Sequence of chain 1.B:
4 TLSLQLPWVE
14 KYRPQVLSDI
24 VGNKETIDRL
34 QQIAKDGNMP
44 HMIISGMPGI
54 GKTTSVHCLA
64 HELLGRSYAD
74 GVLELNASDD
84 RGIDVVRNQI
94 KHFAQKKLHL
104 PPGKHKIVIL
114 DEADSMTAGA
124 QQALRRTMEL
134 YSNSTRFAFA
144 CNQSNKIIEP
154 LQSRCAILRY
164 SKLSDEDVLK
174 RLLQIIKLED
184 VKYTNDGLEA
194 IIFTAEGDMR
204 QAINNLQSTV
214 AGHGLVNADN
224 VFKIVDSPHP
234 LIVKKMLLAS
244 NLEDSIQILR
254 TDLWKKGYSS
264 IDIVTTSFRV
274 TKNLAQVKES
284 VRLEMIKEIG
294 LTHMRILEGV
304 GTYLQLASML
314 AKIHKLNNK

This small molecule binds to this protein.
Small molecule (SMILES): Nc1ncnc2c1ncn2[C@@H]1O[C@H](COP(=O)(O)OP(=O)(O)OP(O)(O)=S)[C@@H](O)[C@H]1O

Binding-site contacts:
Ligand atom N7 contacts residue ILE357 of chain 1.A at 3.1 Å.
Ligand atom O3G contacts residue ARG157 of chain 1.B at 3.2 Å (salt-bridge).
Ligand atom C3' contacts residue THR361 of chain 1.A at 3.5 Å.
Ligand atom O3G contacts residue MG1 of chain 1.M at 2.2 Å.
Ligand atom S1G contacts residue MG1 of chain 1.M at 3.3 Å.
Ligand atom O2B contacts residue LYS359 of chain 1.A at 3.0 Å (salt-bridge).
Ligand atom O3A contacts residue GLY356 of chain 1.A at 3.2 Å.
Ligand atom O3A contacts residue GLY358 of chain 1.A at 3.6 Å (h-bond).
Ligand atom N6 contacts residue ILE514 of chain 1.A at 3.4 Å.
Ligand atom O2G contacts residue ARG157 of chain 1.B at 3.4 Å (salt-bridge).
Ligand atom O2A contacts residue LYS359 of chain 1.A at 3.5 Å (salt-bridge).
Ligand atom S1G contacts residue ASN456 of chain 1.A at 2.9 Å (h-bond).
Ligand atom C8 contacts residue GLY356 of chain 1.A at 3.3 Å.
Ligand atom O2' contacts residue THR299 of chain 1.A at 2.5 Å (h-bond).
Ligand atom O1B contacts residue THR360 of chain 1.A at 2.8 Å (h-bond).
Ligand atom PG contacts residue MG1 of chain 1.M at 3.1 Å.
Ligand atom O2B contacts residue GLY356 of chain 1.A at 3.2 Å (h-bond).
Ligand atom O3' contacts residue ALA303 of chain 1.A at 3.4 Å.
Ligand atom N6 contacts residue CYS311 of chain 1.A at 2.8 Å (h-bond).
Ligand atom O2B contacts residue ILE357 of chain 1.A at 3.1 Å (h-bond).
Ligand atom O3G contacts residue ARG515 of chain 1.A at 3.5 Å (salt-bridge).
Ligand atom O2A contacts residue THR361 of chain 1.A at 3.1 Å (h-bond).
Ligand atom N7 contacts residue GLY358 of chain 1.A at 3.0 Å (h-bond).
Ligand atom PB contacts residue MG1 of chain 1.M at 3.5 Å.
Ligand atom O2' contacts residue ALA303 of chain 1.A at 3.6 Å.
Ligand atom C8 contacts residue GLY358 of chain 1.A at 3.5 Å.
Ligand atom O2A contacts residue GLY358 of chain 1.A at 3.3 Å.
Ligand atom O2A contacts residue THR360 of chain 1.A at 3.1 Å (h-bond).
Ligand atom PB contacts residue GLY356 of chain 1.A at 3.3 Å.
Ligand atom O2G contacts residue ARG515 of chain 1.A at 3.1 Å (salt-bridge).
Ligand atom O2B contacts residue GLY358 of chain 1.A at 3.3 Å (h-bond).
Ligand atom N1 contacts residue CYS311 of chain 1.A at 3.1 Å (h-bond).
Ligand atom O1A contacts residue ARG515 of chain 1.A at 3.6 Å (salt-bridge).
Ligand atom O1B contacts residue MG1 of chain 1.M at 2.2 Å.
Ligand atom C6 contacts residue ILE514 of chain 1.A at 3.5 Å (hydrophobic).
Ligand atom O3B contacts residue ARG515 of chain 1.A at 3.1 Å (salt-bridge).
Ligand atom N7 contacts residue GLY356 of chain 1.A at 3.4 Å (h-bond).
Ligand atom PG contacts residue ARG515 of chain 1.A at 3.4 Å.
Ligand atom N6 contacts residue VAL310 of chain 1.A at 3.6 Å.
Ligand atom O3B contacts residue GLY356 of chain 1.A at 2.6 Å (h-bond).

Sequence of chain 1.A:
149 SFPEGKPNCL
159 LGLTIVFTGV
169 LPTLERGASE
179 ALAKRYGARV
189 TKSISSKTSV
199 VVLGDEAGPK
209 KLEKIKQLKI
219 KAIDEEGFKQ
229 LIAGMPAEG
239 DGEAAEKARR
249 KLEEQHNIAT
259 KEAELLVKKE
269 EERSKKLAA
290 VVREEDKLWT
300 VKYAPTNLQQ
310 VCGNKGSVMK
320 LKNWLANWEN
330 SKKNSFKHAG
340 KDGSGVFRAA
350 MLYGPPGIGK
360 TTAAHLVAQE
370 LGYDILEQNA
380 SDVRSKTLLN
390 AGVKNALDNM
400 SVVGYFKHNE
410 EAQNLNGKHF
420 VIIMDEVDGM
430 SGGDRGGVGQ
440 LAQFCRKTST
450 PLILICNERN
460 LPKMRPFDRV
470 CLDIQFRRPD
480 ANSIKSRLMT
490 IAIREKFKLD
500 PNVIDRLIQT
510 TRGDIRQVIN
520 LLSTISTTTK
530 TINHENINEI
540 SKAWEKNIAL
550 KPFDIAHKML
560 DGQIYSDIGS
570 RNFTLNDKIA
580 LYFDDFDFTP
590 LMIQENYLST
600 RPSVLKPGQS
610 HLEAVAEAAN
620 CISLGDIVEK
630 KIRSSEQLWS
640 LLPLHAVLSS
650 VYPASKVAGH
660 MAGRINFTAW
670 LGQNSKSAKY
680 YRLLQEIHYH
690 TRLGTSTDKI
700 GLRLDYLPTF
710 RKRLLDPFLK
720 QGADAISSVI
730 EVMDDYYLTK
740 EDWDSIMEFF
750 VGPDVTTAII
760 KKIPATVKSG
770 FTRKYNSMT